Sequence of chain 1.A:
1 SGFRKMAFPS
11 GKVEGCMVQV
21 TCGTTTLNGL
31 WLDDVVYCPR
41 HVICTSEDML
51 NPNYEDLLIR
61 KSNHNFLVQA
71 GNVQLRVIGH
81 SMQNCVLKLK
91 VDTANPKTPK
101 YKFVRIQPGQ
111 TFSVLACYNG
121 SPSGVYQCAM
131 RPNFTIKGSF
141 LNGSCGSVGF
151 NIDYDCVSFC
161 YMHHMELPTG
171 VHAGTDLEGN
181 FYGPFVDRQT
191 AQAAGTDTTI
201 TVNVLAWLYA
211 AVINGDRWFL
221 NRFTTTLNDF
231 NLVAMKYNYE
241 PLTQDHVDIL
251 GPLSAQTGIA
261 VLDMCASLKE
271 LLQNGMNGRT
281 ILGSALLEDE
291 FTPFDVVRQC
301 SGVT

This protein binds this small molecule.
Small molecule (SMILES): Cc1cc(CN(C)C(=O)NC2CC2)no1

Sequence of chain 2.A:
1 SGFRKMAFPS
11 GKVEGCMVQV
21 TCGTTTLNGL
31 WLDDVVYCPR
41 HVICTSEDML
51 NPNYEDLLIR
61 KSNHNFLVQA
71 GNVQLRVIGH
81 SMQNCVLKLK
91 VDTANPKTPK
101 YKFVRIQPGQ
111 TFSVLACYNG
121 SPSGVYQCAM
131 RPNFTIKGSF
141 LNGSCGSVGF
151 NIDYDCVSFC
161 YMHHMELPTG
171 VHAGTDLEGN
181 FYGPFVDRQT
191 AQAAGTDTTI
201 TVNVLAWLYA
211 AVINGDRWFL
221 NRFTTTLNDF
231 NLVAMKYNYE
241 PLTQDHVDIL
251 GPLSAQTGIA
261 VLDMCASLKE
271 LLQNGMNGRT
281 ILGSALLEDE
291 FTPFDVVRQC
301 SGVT

Binding-site contacts:
Ligand atom C05 contacts residue LEU141 of chain 2.A at 3.5 Å (hydrophobic).
Ligand atom C14 contacts residue THR25 of chain 2.A at 3.7 Å.
Ligand atom C03 contacts residue HIS163 of chain 2.A at 3.5 Å.
Ligand atom O11 contacts residue SER144 of chain 2.A at 3.4 Å (h-bond).
Ligand atom C07 contacts residue PHE140 of chain 2.A at 3.5 Å (hydrophobic).
Ligand atom O11 contacts residue GLY143 of chain 2.A at 2.8 Å (h-bond).
Ligand atom C04 contacts residue SER144 of chain 2.A at 3.8 Å.
Ligand atom N09 contacts residue PHE140 of chain 2.A at 3.6 Å.
Ligand atom O11 contacts residue ASN142 of chain 2.A at 3.7 Å.
Ligand atom N02 contacts residue HIS164 of chain 2.A at 3.7 Å.
Ligand atom C04 contacts residue LEU141 of chain 2.A at 3.9 Å (hydrophobic).
Ligand atom C07 contacts residue ASN142 of chain 2.A at 3.8 Å.
Ligand atom C06 contacts residue ASN142 of chain 2.A at 4.0 Å.
Ligand atom C04 contacts residue HIS163 of chain 2.A at 3.5 Å.
Ligand atom C07 contacts residue SER1 of chain 1.A at 3.9 Å.
Ligand atom O08 contacts residue GLU166 of chain 2.A at 3.4 Å.
Ligand atom C06 contacts residue GLU166 of chain 2.A at 4.0 Å.
Ligand atom C10 contacts residue CYS145 of chain 2.A at 3.7 Å (hydrophobic).
Ligand atom C03 contacts residue HIS164 of chain 2.A at 3.6 Å.
Ligand atom N09 contacts residue HIS163 of chain 2.A at 2.8 Å (h-bond).
Ligand atom C05 contacts residue ASN142 of chain 2.A at 3.8 Å.
Ligand atom O11 contacts residue CYS145 of chain 2.A at 3.3 Å (h-bond).
Ligand atom C07 contacts residue LEU141 of chain 2.A at 3.8 Å (hydrophobic).
Ligand atom N09 contacts residue SER144 of chain 2.A at 3.9 Å.
Ligand atom C06 contacts residue PHE140 of chain 2.A at 3.4 Å (hydrophobic).
Ligand atom O08 contacts residue PHE140 of chain 2.A at 3.1 Å (h-bond).
Ligand atom C06 contacts residue LEU141 of chain 2.A at 3.7 Å (hydrophobic).
Ligand atom C03 contacts residue SER144 of chain 2.A at 3.9 Å.
Ligand atom N02 contacts residue CYS145 of chain 2.A at 4.0 Å.
Ligand atom C07 contacts residue GLU166 of chain 2.A at 3.5 Å.
Ligand atom C15 contacts residue THR26 of chain 2.A at 3.4 Å.
Ligand atom O11 contacts residue LEU141 of chain 2.A at 4.0 Å.
Ligand atom N09 contacts residue GLU166 of chain 2.A at 3.9 Å.
Ligand atom O08 contacts residue HIS163 of chain 2.A at 3.9 Å.
Ligand atom C01 contacts residue HIS164 of chain 2.A at 3.3 Å.
Ligand atom C15 contacts residue GLY143 of chain 2.A at 3.9 Å.
Ligand atom C10 contacts residue GLY143 of chain 2.A at 3.8 Å.
Ligand atom C01 contacts residue HIS41 of chain 2.A at 4.0 Å.
Ligand atom C13 contacts residue GLY143 of chain 2.A at 3.7 Å.
Ligand atom C03 contacts residue CYS145 of chain 2.A at 3.9 Å (hydrophobic).